Sequence of chain 2.B:
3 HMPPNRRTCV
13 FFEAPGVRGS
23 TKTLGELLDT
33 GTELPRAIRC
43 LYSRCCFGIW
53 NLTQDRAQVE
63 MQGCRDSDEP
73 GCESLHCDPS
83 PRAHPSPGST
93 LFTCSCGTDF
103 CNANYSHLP

Binding-site contacts:
Ligand atom C5 contacts residue ASN53 of chain 2.B at 3.7 Å.
Ligand atom C7 contacts residue GLU91 of chain 2.A at 3.7 Å.
Ligand atom C1 contacts residue GLU62 of chain 2.B at 4.5 Å.
Ligand atom O5 contacts residue THR55 of chain 2.B at 3.4 Å.
Ligand atom N2 contacts residue GLU91 of chain 2.A at 4.2 Å.
Ligand atom C2 contacts residue SER91 of chain 2.B at 4.4 Å.
Ligand atom C7 contacts residue GLU62 of chain 2.B at 3.9 Å.
Ligand atom O7 contacts residue GLU91 of chain 2.A at 4.2 Å.
Ligand atom C8 contacts residue ASN53 of chain 2.B at 4.5 Å.
Ligand atom O6 contacts residue GLN60 of chain 2.B at 3.6 Å.
Ligand atom C8 contacts residue LEU93 of chain 2.B at 4.0 Å (hydrophobic).
Ligand atom O5 contacts residue ASN53 of chain 2.B at 2.4 Å (h-bond).
Ligand atom N2 contacts residue ASN53 of chain 2.B at 2.8 Å (h-bond).
Ligand atom O3 contacts residue GLU91 of chain 2.A at 4.2 Å.
Ligand atom C8 contacts residue LEU88 of chain 2.A at 4.2 Å (hydrophobic).
Ligand atom C1 contacts residue THR55 of chain 2.B at 4.1 Å.
Ligand atom C8 contacts residue GLU91 of chain 2.A at 3.2 Å.
Ligand atom C6 contacts residue THR55 of chain 2.B at 3.9 Å.
Ligand atom O7 contacts residue GLU62 of chain 2.B at 3.1 Å (salt-bridge).
Ligand atom C8 contacts residue ILE93 of chain 2.A at 4.1 Å (hydrophobic).
Ligand atom C2 contacts residue ASN53 of chain 2.B at 2.4 Å.
Ligand atom O7 contacts residue ASN53 of chain 2.B at 3.5 Å (h-bond).
Ligand atom C5 contacts residue THR55 of chain 2.B at 4.0 Å.
Ligand atom O5 contacts residue GLN60 of chain 2.B at 3.8 Å.
Ligand atom C1 contacts residue ASN53 of chain 2.B at 1.4 Å.
Ligand atom C2 contacts residue GLU62 of chain 2.B at 4.4 Å.
Ligand atom O5 contacts residue SER91 of chain 2.B at 4.0 Å.
Ligand atom C4 contacts residue ASN53 of chain 2.B at 4.2 Å.
Ligand atom C5 contacts residue SER91 of chain 2.B at 3.9 Å.
Ligand atom C3 contacts residue ASN53 of chain 2.B at 3.8 Å.
Ligand atom C3 contacts residue SER91 of chain 2.B at 4.3 Å.
Ligand atom C1 contacts residue SER91 of chain 2.B at 3.6 Å.
Ligand atom C7 contacts residue ASN53 of chain 2.B at 3.4 Å.

Sequence of chain 2.A:
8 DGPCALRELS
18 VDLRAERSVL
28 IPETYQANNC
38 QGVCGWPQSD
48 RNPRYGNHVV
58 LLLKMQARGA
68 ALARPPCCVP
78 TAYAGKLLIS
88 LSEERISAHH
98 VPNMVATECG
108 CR

The small molecule below binds the protein below.
Small molecule (SMILES): CC(=O)N[C@@H]1[C@@H](O)[C@H](O)[C@@H](CO)O[C@H]1O